The small molecule below binds the protein below.
Small molecule (SMILES): N[C@@H](CCC(=O)O)C(=O)O

Sequence of chain 1.C:
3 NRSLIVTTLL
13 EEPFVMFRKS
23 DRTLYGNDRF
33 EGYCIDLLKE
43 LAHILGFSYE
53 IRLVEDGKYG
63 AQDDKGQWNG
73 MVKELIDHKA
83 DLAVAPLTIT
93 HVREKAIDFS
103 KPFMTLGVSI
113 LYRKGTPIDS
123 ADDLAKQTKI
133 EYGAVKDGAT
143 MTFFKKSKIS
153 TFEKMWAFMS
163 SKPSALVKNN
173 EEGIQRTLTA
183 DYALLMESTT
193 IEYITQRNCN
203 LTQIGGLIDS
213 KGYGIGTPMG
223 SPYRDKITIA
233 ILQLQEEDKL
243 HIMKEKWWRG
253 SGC

Binding-site contacts:
Ligand atom CB contacts residue ALA141 of chain 1.C at 4.3 Å (hydrophobic).
Ligand atom O contacts residue ARG95 of chain 1.C at 2.7 Å (salt-bridge).
Ligand atom CA contacts residue ALA141 of chain 1.C at 4.0 Å (hydrophobic).
Ligand atom OXT contacts residue ALA141 of chain 1.C at 2.7 Å (h-bond).
Ligand atom O contacts residue THR90 of chain 1.C at 2.9 Å (h-bond).
Ligand atom OE1 contacts residue ALA141 of chain 1.C at 3.1 Å (h-bond).
Ligand atom C contacts residue GLY140 of chain 1.C at 4.4 Å.
Ligand atom OXT contacts residue GLY140 of chain 1.C at 3.3 Å.
Ligand atom CA contacts residue TYR61 of chain 1.C at 4.0 Å (hydrophobic).
Ligand atom CB contacts residue TYR61 of chain 1.C at 3.5 Å (hydrophobic).
Ligand atom C contacts residue ARG95 of chain 1.C at 3.4 Å.
Ligand atom CB contacts residue GLU189 of chain 1.C at 4.1 Å.
Ligand atom OE1 contacts residue GLU189 of chain 1.C at 4.3 Å.
Ligand atom CD contacts residue GLU189 of chain 1.C at 3.9 Å.
Ligand atom O contacts residue LEU89 of chain 1.C at 3.7 Å.
Ligand atom N contacts residue GLU189 of chain 1.C at 2.6 Å (salt-bridge).
Ligand atom CD contacts residue ALA141 of chain 1.C at 4.3 Å (hydrophobic).
Ligand atom N contacts residue TYR61 of chain 1.C at 3.9 Å.
Ligand atom C contacts residue ALA141 of chain 1.C at 3.6 Å (hydrophobic).
Ligand atom OE1 contacts residue THR142 of chain 1.C at 2.9 Å (h-bond).
Ligand atom O contacts residue PRO88 of chain 1.C at 3.7 Å.
Ligand atom CG contacts residue GLU189 of chain 1.C at 3.6 Å.
Ligand atom OE2 contacts residue GLU189 of chain 1.C at 3.6 Å.
Ligand atom OXT contacts residue TYR61 of chain 1.C at 3.3 Å.
Ligand atom C contacts residue THR90 of chain 1.C at 3.6 Å.
Ligand atom CA contacts residue THR90 of chain 1.C at 3.4 Å.
Ligand atom CA contacts residue GLU189 of chain 1.C at 3.4 Å.
Ligand atom OE2 contacts residue THR142 of chain 1.C at 2.6 Å (h-bond).
Ligand atom CD contacts residue THR142 of chain 1.C at 3.2 Å.
Ligand atom CB contacts residue GLY140 of chain 1.C at 4.4 Å.
Ligand atom C contacts residue PRO88 of chain 1.C at 4.3 Å (hydrophobic).
Ligand atom O contacts residue ALA141 of chain 1.C at 4.2 Å.
Ligand atom N contacts residue TYR215 of chain 1.C at 3.8 Å.
Ligand atom C contacts residue TYR61 of chain 1.C at 3.5 Å (hydrophobic).
Ligand atom O contacts residue TYR61 of chain 1.C at 3.5 Å.
Ligand atom N contacts residue THR90 of chain 1.C at 3.0 Å (h-bond).
Ligand atom CA contacts residue PRO88 of chain 1.C at 4.1 Å (hydrophobic).
Ligand atom OXT contacts residue ARG95 of chain 1.C at 2.6 Å (salt-bridge).
Ligand atom OE1 contacts residue GLY140 of chain 1.C at 3.6 Å.
Ligand atom N contacts residue PRO88 of chain 1.C at 2.9 Å (h-bond).